This small molecule binds to this protein.
Small molecule (SMILES): CC(=O)N[C@H]1[C@H](O[C@H]2[C@H](O)[C@@H](NC(C)=O)CO[C@@H]2CO)O[C@H](CO)[C@@H](O)[C@@H]1O

Sequence of chain 1.H:
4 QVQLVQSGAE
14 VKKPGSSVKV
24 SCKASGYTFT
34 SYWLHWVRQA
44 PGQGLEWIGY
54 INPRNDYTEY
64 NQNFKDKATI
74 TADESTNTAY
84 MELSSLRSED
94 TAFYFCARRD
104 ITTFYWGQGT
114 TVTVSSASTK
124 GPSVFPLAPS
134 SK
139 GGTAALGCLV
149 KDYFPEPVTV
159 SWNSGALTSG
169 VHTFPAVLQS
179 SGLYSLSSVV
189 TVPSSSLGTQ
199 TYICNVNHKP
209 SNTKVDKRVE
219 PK

Sequence of chain 1.A:
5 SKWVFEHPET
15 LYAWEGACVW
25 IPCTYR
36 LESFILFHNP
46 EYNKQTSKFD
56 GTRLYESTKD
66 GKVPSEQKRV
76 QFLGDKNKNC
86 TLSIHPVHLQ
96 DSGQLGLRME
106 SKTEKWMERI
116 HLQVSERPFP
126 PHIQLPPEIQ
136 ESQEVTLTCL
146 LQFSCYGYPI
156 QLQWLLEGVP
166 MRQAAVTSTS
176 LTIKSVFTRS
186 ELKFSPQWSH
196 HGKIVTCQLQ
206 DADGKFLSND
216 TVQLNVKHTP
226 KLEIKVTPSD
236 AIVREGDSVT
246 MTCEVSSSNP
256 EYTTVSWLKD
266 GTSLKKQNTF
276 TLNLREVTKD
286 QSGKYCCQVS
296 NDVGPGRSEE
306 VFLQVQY

Binding-site contacts:
Ligand atom C5 contacts residue ASN214 of chain 1.A at 3.7 Å.
Ligand atom O6 contacts residue PHE211 of chain 1.A at 3.2 Å.
Ligand atom O5 contacts residue PHE211 of chain 1.A at 3.2 Å.
Ligand atom O5 contacts residue ASN214 of chain 1.A at 2.4 Å (h-bond).
Ligand atom C6 contacts residue PHE211 of chain 1.A at 4.1 Å (hydrophobic).
Ligand atom O7 contacts residue ASN214 of chain 1.A at 3.8 Å.
Ligand atom C1 contacts residue ASN214 of chain 1.A at 1.4 Å.
Ligand atom N2 contacts residue ASN214 of chain 1.A at 2.9 Å (h-bond).
Ligand atom C2 contacts residue ASN214 of chain 1.A at 2.5 Å.
Ligand atom C8 contacts residue GLY163 of chain 1.A at 4.4 Å.
Ligand atom C7 contacts residue THR201 of chain 1.A at 4.5 Å.
Ligand atom N2 contacts residue PHE211 of chain 1.A at 4.4 Å.
Ligand atom C8 contacts residue ILE104 of chain 1.H at 4.4 Å (hydrophobic).
Ligand atom O7 contacts residue ILE104 of chain 1.H at 4.3 Å.
Ligand atom C8 contacts residue THR201 of chain 1.A at 4.5 Å.
Ligand atom C5 contacts residue PHE211 of chain 1.A at 4.0 Å (hydrophobic).
Ligand atom C2 contacts residue PHE211 of chain 1.A at 3.7 Å (hydrophobic).
Ligand atom C7 contacts residue ASN214 of chain 1.A at 3.5 Å.
Ligand atom C1 contacts residue PHE211 of chain 1.A at 3.5 Å (hydrophobic).
Ligand atom C4 contacts residue ASN214 of chain 1.A at 4.2 Å.
Ligand atom C8 contacts residue GLY29 of chain 1.H at 4.3 Å.
Ligand atom C3 contacts residue ASN214 of chain 1.A at 3.8 Å.
Ligand atom C8 contacts residue VAL5 of chain 1.H at 4.3 Å (hydrophobic).
Ligand atom C4 contacts residue PHE211 of chain 1.A at 4.2 Å (hydrophobic).